Sequence of chain 5.A:
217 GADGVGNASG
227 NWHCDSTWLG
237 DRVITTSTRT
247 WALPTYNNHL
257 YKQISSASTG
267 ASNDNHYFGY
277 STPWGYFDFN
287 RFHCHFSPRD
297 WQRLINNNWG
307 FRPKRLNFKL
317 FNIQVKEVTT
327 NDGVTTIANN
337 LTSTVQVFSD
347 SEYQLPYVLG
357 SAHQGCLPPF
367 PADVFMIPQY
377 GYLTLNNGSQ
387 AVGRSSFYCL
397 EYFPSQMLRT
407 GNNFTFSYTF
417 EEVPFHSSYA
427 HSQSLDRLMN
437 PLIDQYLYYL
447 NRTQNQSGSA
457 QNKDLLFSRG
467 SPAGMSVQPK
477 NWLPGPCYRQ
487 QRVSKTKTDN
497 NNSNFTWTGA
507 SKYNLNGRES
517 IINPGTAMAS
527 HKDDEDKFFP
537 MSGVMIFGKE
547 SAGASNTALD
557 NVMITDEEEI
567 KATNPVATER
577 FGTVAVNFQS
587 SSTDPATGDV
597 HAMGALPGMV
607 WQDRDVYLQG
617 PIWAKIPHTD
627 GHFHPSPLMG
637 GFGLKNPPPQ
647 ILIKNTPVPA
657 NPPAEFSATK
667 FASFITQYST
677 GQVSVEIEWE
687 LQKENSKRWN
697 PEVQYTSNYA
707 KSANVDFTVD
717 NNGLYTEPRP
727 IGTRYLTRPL

A small-molecule ligand and the protein it binds are described below.
Small molecule (SMILES): Nc1ncnc2[nH]cnc12

Binding-site contacts:
Ligand atom N7 contacts residue SER632 of chain 5.A at 3.7 Å.
Ligand atom N1 contacts residue PRO631 of chain 5.A at 4.2 Å.
Ligand atom C5 contacts residue PRO420 of chain 5.A at 4.5 Å (hydrophobic).
Ligand atom N1 contacts residue PHE638 of chain 5.A at 4.1 Å.
Ligand atom C2 contacts residue GLY639 of chain 5.A at 2.9 Å.
Ligand atom C6 contacts residue GLY639 of chain 5.A at 3.7 Å.
Ligand atom C4 contacts residue PRO631 of chain 5.A at 4.2 Å (hydrophobic).
Ligand atom N6 contacts residue GLY639 of chain 5.A at 3.5 Å (h-bond).
Ligand atom N1 contacts residue GLY639 of chain 5.A at 3.0 Å (h-bond).
Ligand atom N7 contacts residue HIS630 of chain 5.A at 3.7 Å.
Ligand atom C5 contacts residue PRO631 of chain 5.A at 4.4 Å (hydrophobic).
Ligand atom N6 contacts residue PHE638 of chain 5.A at 3.7 Å.
Ligand atom C6 contacts residue SER632 of chain 5.A at 4.0 Å.
Ligand atom C2 contacts residue ILE622 of chain 5.A at 4.3 Å (hydrophobic).
Ligand atom N3 contacts residue PRO631 of chain 5.A at 4.1 Å.
Ligand atom N7 contacts residue ASP609 of chain 5.A at 4.0 Å.
Ligand atom C8 contacts residue HIS630 of chain 5.A at 3.3 Å.
Ligand atom N6 contacts residue PRO633 of chain 5.A at 4.4 Å.
Ligand atom N9 contacts residue HIS630 of chain 5.A at 4.4 Å.
Ligand atom C5 contacts residue SER632 of chain 5.A at 3.9 Å.
Ligand atom C6 contacts residue PRO631 of chain 5.A at 4.3 Å (hydrophobic).
Ligand atom N3 contacts residue GLY639 of chain 5.A at 4.2 Å.
Ligand atom N9 contacts residue PRO631 of chain 5.A at 3.8 Å.
Ligand atom N6 contacts residue GLY637 of chain 5.A at 3.4 Å (h-bond).
Ligand atom C2 contacts residue PRO631 of chain 5.A at 4.2 Å (hydrophobic).
Ligand atom N6 contacts residue SER632 of chain 5.A at 3.6 Å.